Sequence of chain 2.A:
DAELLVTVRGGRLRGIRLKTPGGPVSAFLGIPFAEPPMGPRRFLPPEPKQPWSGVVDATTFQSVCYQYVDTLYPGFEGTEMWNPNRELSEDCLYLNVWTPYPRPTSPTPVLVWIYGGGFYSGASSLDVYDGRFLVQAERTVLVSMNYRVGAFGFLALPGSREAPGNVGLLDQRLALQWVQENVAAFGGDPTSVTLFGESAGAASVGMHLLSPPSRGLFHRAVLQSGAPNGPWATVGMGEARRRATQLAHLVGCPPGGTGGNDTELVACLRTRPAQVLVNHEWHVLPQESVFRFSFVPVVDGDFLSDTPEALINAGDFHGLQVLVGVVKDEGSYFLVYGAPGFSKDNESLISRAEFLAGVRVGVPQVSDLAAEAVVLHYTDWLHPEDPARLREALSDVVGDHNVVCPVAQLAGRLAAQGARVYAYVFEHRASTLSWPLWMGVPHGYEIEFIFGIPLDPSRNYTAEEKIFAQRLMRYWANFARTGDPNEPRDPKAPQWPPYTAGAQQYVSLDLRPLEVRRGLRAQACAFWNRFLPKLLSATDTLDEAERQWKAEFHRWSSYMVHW

Binding-site contacts:
Ligand atom O5 contacts residue GLY345 of chain 2.A at 4.3 Å.
Ligand atom C5 contacts residue GLY345 of chain 2.A at 4.4 Å.
Ligand atom C3 contacts residue ASN350 of chain 2.A at 3.9 Å.
Ligand atom O5 contacts residue SER347 of chain 2.A at 4.2 Å.
Ligand atom C7 contacts residue GLY345 of chain 2.A at 4.5 Å.
Ligand atom N2 contacts residue GLY345 of chain 2.A at 4.4 Å.
Ligand atom O7 contacts residue PRO344 of chain 2.A at 4.0 Å.
Ligand atom C1 contacts residue ASN350 of chain 2.A at 4.4 Å.
Ligand atom C4 contacts residue ASN350 of chain 2.A at 4.3 Å.
Ligand atom C1 contacts residue GLY345 of chain 2.A at 3.9 Å.
Ligand atom N2 contacts residue ASN350 of chain 2.A at 3.0 Å (h-bond).
Ligand atom C5 contacts residue SER347 of chain 2.A at 4.3 Å.
Ligand atom C2 contacts residue ASN350 of chain 2.A at 2.5 Å.
Ligand atom C7 contacts residue ASN350 of chain 2.A at 3.8 Å.
Ligand atom C6 contacts residue SER347 of chain 2.A at 4.3 Å.
Ligand atom C5 contacts residue SER347 of chain 2.A at 4.2 Å.
Ligand atom C6 contacts residue SER347 of chain 2.A at 3.2 Å.
Ligand atom C5 contacts residue ASP349 of chain 2.A at 4.2 Å.
Ligand atom O6 contacts residue SER347 of chain 2.A at 4.0 Å.
Ligand atom C5 contacts residue ASN350 of chain 2.A at 3.7 Å.
Ligand atom O7 contacts residue ASN350 of chain 2.A at 3.5 Å.
Ligand atom O5 contacts residue ASN350 of chain 2.A at 3.8 Å.
Ligand atom O5 contacts residue SER347 of chain 2.A at 3.5 Å.
Ligand atom C1 contacts residue ASN350 of chain 2.A at 1.5 Å.
Ligand atom C1 contacts residue SER347 of chain 2.A at 4.2 Å.
Ligand atom O7 contacts residue GLY345 of chain 2.A at 3.3 Å (h-bond).
Ligand atom C8 contacts residue PHE346 of chain 2.A at 4.3 Å (hydrophobic).
Ligand atom C3 contacts residue GLY345 of chain 2.A at 4.5 Å.
Ligand atom C2 contacts residue GLY345 of chain 2.A at 4.4 Å.
Ligand atom C6 contacts residue ASP349 of chain 2.A at 3.2 Å.
Ligand atom O5 contacts residue ASN350 of chain 2.A at 2.3 Å (h-bond).

The small molecule below binds the protein below.
Small molecule (SMILES): CC(=O)N[C@H]1[C@H](O[C@H]2[C@H](O)[C@@H](NC(C)=O)CO[C@@H]2CO[C@H]2O[C@@H](C)[C@@H](O)[C@@H](O)[C@@H]2O)O[C@H](CO)[C@@H](O)[C@@H]1O